This small molecule binds to this protein.
Small molecule (SMILES): OC[C@H]1O[C@H](O[C@H]2[C@H](O)[C@@H](O)[C@H](OCCCCCC3CCCCC3)O[C@@H]2CO)[C@H](O)[C@@H](O)[C@@H]1O

Binding-site contacts:
Ligand atom C3 contacts residue PHE188 of chain 1.A at 3.5 Å (hydrophobic).
Ligand atom C3 contacts residue TRP244 of chain 1.A at 3.5 Å (hydrophobic).
Ligand atom O22 contacts residue LYS186 of chain 1.A at 2.6 Å (salt-bridge).
Ligand atom C8 contacts residue ILE241 of chain 1.A at 3.8 Å (hydrophobic).
Ligand atom C18 contacts residue LYS186 of chain 1.A at 3.8 Å.
Ligand atom C10 contacts residue SER176 of chain 1.A at 3.8 Å.
Ligand atom O14 contacts residue VAL194 of chain 1.A at 4.1 Å.
Ligand atom O14 contacts residue TRP244 of chain 1.A at 2.7 Å.
Ligand atom C1 contacts residue TRP244 of chain 1.A at 3.4 Å (hydrophobic).
Ligand atom C7 contacts residue ILE241 of chain 1.A at 4.0 Å (hydrophobic).
Ligand atom C2 contacts residue LEU198 of chain 1.A at 3.8 Å (hydrophobic).
Ligand atom C5 contacts residue PHE188 of chain 1.A at 3.9 Å (hydrophobic).
Ligand atom C9 contacts residue PHE296 of chain 1.A at 4.1 Å (hydrophobic).
Ligand atom C9 contacts residue PHE202 of chain 1.A at 3.4 Å (hydrophobic).
Ligand atom C1 contacts residue PHE195 of chain 1.A at 3.5 Å (hydrophobic).
Ligand atom C3 contacts residue PHE195 of chain 1.A at 3.9 Å (hydrophobic).
Ligand atom C18 contacts residue TRP244 of chain 1.A at 2.4 Å (hydrophobic).
Ligand atom C2 contacts residue TRP244 of chain 1.A at 3.5 Å (hydrophobic).
Ligand atom C17 contacts residue LYS186 of chain 1.A at 3.8 Å.
Ligand atom C8 contacts residue PHE202 of chain 1.A at 3.8 Å (hydrophobic).
Ligand atom C1 contacts residue VAL194 of chain 1.A at 3.6 Å (hydrophobic).
Ligand atom O22 contacts residue PHE188 of chain 1.A at 3.1 Å.
Ligand atom C4 contacts residue LEU198 of chain 1.A at 3.6 Å (hydrophobic).
Ligand atom C4 contacts residue TRP244 of chain 1.A at 3.7 Å (hydrophobic).
Ligand atom C10 contacts residue LEU199 of chain 1.A at 3.7 Å (hydrophobic).
Ligand atom C16 contacts residue TRP244 of chain 1.A at 4.0 Å (hydrophobic).
Ligand atom O22 contacts residue TRP244 of chain 1.A at 3.4 Å.
Ligand atom O12 contacts residue TRP244 of chain 1.A at 2.2 Å.
Ligand atom C13 contacts residue TRP244 of chain 1.A at 2.5 Å (hydrophobic).
Ligand atom C17 contacts residue TRP244 of chain 1.A at 3.8 Å (hydrophobic).
Ligand atom C11 contacts residue PHE195 of chain 1.A at 3.8 Å (hydrophobic).
Ligand atom C9 contacts residue SER176 of chain 1.A at 4.0 Å.
Ligand atom C2 contacts residue PHE195 of chain 1.A at 3.5 Å (hydrophobic).
Ligand atom C5 contacts residue TRP244 of chain 1.A at 3.8 Å (hydrophobic).
Ligand atom C19 contacts residue VAL194 of chain 1.A at 4.0 Å (hydrophobic).
Ligand atom O21 contacts residue LYS186 of chain 1.A at 3.8 Å.
Ligand atom C2 contacts residue VAL194 of chain 1.A at 3.9 Å (hydrophobic).
Ligand atom C15 contacts residue TRP244 of chain 1.A at 3.9 Å (hydrophobic).
Ligand atom O21 contacts residue TRP244 of chain 1.A at 3.9 Å.
Ligand atom O12 contacts residue PHE188 of chain 1.A at 4.0 Å.

Sequence of chain 1.A:
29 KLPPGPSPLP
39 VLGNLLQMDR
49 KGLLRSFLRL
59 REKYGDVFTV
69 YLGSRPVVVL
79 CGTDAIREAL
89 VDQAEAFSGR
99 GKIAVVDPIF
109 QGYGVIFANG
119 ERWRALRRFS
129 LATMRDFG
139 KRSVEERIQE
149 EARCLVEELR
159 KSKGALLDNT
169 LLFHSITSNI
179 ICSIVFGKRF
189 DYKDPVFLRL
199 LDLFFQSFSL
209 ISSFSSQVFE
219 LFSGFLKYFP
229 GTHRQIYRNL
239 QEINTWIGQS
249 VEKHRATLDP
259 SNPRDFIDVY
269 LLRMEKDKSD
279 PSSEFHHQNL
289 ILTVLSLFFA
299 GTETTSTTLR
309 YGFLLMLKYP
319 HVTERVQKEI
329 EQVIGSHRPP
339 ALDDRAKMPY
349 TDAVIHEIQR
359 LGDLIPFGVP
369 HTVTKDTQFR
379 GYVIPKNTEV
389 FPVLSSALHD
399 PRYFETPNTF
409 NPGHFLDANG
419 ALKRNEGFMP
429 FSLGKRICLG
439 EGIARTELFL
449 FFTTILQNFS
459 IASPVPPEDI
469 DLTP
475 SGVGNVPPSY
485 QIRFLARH